Sequence of chain 3.B:
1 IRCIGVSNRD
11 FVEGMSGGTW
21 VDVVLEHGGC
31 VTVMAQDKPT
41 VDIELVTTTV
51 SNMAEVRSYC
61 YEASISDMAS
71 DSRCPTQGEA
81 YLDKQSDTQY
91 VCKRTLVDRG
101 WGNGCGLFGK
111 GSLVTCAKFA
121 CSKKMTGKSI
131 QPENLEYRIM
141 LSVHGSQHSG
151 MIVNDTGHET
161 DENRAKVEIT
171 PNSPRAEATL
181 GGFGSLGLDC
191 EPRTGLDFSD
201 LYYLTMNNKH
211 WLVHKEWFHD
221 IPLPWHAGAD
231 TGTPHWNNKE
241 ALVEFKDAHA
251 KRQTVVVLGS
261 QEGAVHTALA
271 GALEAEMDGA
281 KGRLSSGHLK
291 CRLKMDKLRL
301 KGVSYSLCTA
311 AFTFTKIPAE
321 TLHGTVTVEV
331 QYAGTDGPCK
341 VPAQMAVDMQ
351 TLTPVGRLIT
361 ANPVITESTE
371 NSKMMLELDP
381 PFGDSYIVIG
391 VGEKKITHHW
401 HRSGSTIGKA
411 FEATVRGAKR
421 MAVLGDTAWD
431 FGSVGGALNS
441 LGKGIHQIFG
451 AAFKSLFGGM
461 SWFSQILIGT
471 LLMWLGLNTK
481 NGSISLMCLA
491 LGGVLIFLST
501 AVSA

The small molecule below binds the protein below.
Small molecule (SMILES): CC(=O)N[C@@H]1[C@@H](O)[C@H](O)[C@@H](CO)O[C@H]1O

Binding-site contacts:
Ligand atom C1 contacts residue MET151 of chain 3.B at 4.2 Å (hydrophobic).
Ligand atom O5 contacts residue ASN154 of chain 3.B at 2.4 Å (h-bond).
Ligand atom O7 contacts residue ASN154 of chain 3.B at 4.3 Å.
Ligand atom O4 contacts residue MET151 of chain 3.B at 4.4 Å.
Ligand atom C3 contacts residue ASN154 of chain 3.B at 3.9 Å.
Ligand atom O5 contacts residue MET151 of chain 3.B at 3.7 Å.
Ligand atom C5 contacts residue ASN154 of chain 3.B at 3.7 Å.
Ligand atom C7 contacts residue ASN154 of chain 3.B at 3.4 Å.
Ligand atom O3 contacts residue MET151 of chain 3.B at 4.2 Å.
Ligand atom C4 contacts residue MET151 of chain 3.B at 3.5 Å (hydrophobic).
Ligand atom C1 contacts residue ASN154 of chain 3.B at 1.4 Å.
Ligand atom C4 contacts residue ASN154 of chain 3.B at 4.2 Å.
Ligand atom C8 contacts residue ASN154 of chain 3.B at 3.0 Å.
Ligand atom C2 contacts residue MET151 of chain 3.B at 4.0 Å (hydrophobic).
Ligand atom C2 contacts residue ASN154 of chain 3.B at 2.5 Å.
Ligand atom C5 contacts residue MET151 of chain 3.B at 4.1 Å (hydrophobic).
Ligand atom C3 contacts residue MET151 of chain 3.B at 4.1 Å (hydrophobic).
Ligand atom N2 contacts residue ASN154 of chain 3.B at 2.9 Å.